This small molecule binds to this protein.
Small molecule (SMILES): C[C@@H]1CC(=O)Nc2ccc(S(=O)(=O)C3CC3)c(c2)CN(C)C(=O)[C@H](Nc2ccc3c(N)ncc(F)c3c2)c2ccc(OCC(F)F)c1c2

Binding-site contacts:
Ligand atom F47 contacts residue GLN214 of chain 1.A at 3.1 Å.
Ligand atom N28 contacts residue SER211 of chain 1.A at 3.6 Å (h-bond).
Ligand atom C30 contacts residue TRP212 of chain 1.A at 3.6 Å (hydrophobic).
Ligand atom C12 contacts residue ASP44 of chain 1.A at 3.5 Å.
Ligand atom C40 contacts residue LYS189 of chain 1.A at 3.6 Å.
Ligand atom C38 contacts residue GLY213 of chain 1.A at 3.5 Å.
Ligand atom O21 contacts residue LYS45 of chain 1.A at 3.4 Å.
Ligand atom C5 contacts residue TRP212 of chain 1.A at 3.6 Å (hydrophobic).
Ligand atom C37 contacts residue GLY213 of chain 1.A at 3.6 Å.
Ligand atom F43 contacts residue GLY215 of chain 1.A at 3.0 Å.
Ligand atom F43 contacts residue GLY213 of chain 1.A at 3.4 Å.
Ligand atom C18 contacts residue HIS41 of chain 1.A at 3.6 Å.
Ligand atom C33 contacts residue GLY213 of chain 1.A at 3.5 Å.
Ligand atom C4 contacts residue TRP212 of chain 1.A at 3.4 Å (hydrophobic).
Ligand atom N39 contacts residue GLY223 of chain 1.A at 3.4 Å.
Ligand atom O41 contacts residue SER192 of chain 1.A at 3.2 Å (h-bond).
Ligand atom C45 contacts residue PRO169 of chain 1.A at 3.5 Å (hydrophobic).
Ligand atom C35 contacts residue TRP212 of chain 1.A at 3.6 Å (hydrophobic).
Ligand atom C32 contacts residue SER187 of chain 1.A at 3.6 Å.
Ligand atom C48 contacts residue HIS41 of chain 1.A at 3.6 Å.
Ligand atom C32 contacts residue TRP212 of chain 1.A at 3.5 Å (hydrophobic).
Ligand atom O41 contacts residue HIS41 of chain 1.A at 2.7 Å (h-bond).
Ligand atom C20 contacts residue LEU25 of chain 1.A at 3.5 Å (hydrophobic).
Ligand atom N28 contacts residue SER192 of chain 1.A at 3.4 Å (h-bond).
Ligand atom F47 contacts residue PRO169 of chain 1.A at 3.1 Å.
Ligand atom C6 contacts residue GLY213 of chain 1.A at 3.4 Å.
Ligand atom C11 contacts residue HIS41 of chain 1.A at 3.3 Å.
Ligand atom C35 contacts residue SER187 of chain 1.A at 3.0 Å.
Ligand atom N39 contacts residue ASP186 of chain 1.A at 3.1 Å (salt-bridge).
Ligand atom F43 contacts residue CYS216 of chain 1.A at 3.5 Å.
Ligand atom C37 contacts residue ASP186 of chain 1.A at 3.3 Å.
Ligand atom C30 contacts residue SER211 of chain 1.A at 3.3 Å.
Ligand atom C29 contacts residue LYS189 of chain 1.A at 3.6 Å.
Ligand atom N36 contacts residue ASP186 of chain 1.A at 2.8 Å (salt-bridge).
Ligand atom N36 contacts residue SER187 of chain 1.A at 3.1 Å (h-bond).
Ligand atom C37 contacts residue GLY215 of chain 1.A at 3.3 Å.
Ligand atom C1 contacts residue LYS189 of chain 1.A at 3.5 Å.
Ligand atom N28 contacts residue LYS189 of chain 1.A at 3.5 Å.
Ligand atom N39 contacts residue SER187 of chain 1.A at 3.0 Å (h-bond).
Ligand atom O21 contacts residue GOL1 of chain 1.L at 3.5 Å (h-bond).

Sequence of chain 1.A:
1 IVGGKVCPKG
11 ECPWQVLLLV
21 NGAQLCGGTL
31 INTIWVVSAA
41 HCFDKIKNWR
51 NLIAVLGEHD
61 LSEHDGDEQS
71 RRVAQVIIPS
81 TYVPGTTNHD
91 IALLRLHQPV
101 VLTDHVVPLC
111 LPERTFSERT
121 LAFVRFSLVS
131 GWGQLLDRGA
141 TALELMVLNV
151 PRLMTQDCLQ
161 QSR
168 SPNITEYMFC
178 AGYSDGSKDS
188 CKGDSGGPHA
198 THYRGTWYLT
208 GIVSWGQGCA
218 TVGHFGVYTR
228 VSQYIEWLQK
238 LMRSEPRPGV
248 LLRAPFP